Sequence of chain 1.D:
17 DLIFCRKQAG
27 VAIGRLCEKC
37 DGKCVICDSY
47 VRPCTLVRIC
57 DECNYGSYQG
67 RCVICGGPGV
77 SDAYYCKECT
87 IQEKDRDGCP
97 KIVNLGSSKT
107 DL

Sequence of chain 1.C:
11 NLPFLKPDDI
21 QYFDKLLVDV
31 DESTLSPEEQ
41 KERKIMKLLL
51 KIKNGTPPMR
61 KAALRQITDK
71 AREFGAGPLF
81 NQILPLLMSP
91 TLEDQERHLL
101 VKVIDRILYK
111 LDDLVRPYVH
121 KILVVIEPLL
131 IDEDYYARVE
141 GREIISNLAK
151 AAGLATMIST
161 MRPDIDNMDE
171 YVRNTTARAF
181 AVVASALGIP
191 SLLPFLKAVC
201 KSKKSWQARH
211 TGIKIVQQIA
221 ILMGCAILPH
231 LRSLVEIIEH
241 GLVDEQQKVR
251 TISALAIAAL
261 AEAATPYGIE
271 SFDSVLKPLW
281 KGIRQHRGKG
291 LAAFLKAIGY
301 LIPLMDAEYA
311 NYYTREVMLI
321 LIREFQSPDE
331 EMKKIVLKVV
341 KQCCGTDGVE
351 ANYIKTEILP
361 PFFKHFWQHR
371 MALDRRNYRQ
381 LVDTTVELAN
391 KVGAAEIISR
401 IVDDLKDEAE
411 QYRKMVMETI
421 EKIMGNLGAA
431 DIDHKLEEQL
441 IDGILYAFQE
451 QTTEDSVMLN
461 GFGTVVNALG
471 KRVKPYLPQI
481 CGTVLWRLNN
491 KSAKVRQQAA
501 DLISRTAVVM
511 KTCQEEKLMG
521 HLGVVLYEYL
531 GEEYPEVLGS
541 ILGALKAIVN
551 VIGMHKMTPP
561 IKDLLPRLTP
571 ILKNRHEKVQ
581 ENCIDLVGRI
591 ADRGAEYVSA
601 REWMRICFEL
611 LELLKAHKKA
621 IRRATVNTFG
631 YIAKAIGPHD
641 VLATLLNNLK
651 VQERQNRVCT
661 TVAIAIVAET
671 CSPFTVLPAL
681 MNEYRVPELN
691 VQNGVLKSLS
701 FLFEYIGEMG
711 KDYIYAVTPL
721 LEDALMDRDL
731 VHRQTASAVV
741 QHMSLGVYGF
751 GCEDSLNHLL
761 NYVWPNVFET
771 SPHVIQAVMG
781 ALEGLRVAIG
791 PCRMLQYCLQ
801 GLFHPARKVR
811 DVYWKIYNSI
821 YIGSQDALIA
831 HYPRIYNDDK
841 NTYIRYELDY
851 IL

Binding-site contacts:
Ligand atom C21 contacts residue LYS39 of chain 1.D at 3.7 Å.
Ligand atom C22 contacts residue CYS36 of chain 1.D at 2.8 Å (hydrophobic).
Ligand atom C11 contacts residue TYR46 of chain 1.D at 3.6 Å (hydrophobic).
Ligand atom C4 contacts residue PHE701 of chain 1.C at 3.8 Å (hydrophobic).
Ligand atom C17 contacts residue HIS617 of chain 1.C at 3.8 Å.
Ligand atom C21 contacts residue TYR46 of chain 1.D at 3.5 Å (hydrophobic).
Ligand atom C12 contacts residue TYR46 of chain 1.D at 3.6 Å (hydrophobic).
Ligand atom C13 contacts residue TYR46 of chain 1.D at 3.7 Å (hydrophobic).
Ligand atom C14 contacts residue LYS615 of chain 1.C at 3.5 Å.
Ligand atom O4 contacts residue LYS39 of chain 1.D at 2.5 Å (salt-bridge).
Ligand atom O4 contacts residue TYR46 of chain 1.D at 2.5 Å (h-bond).
Ligand atom C20 contacts residue LYS35 of chain 1.D at 3.7 Å.
Ligand atom O6 contacts residue LYS35 of chain 1.D at 3.7 Å.
Ligand atom O5 contacts residue LYS39 of chain 1.D at 3.4 Å (salt-bridge).
Ligand atom C9 contacts residue LEU614 of chain 1.C at 3.8 Å (hydrophobic).
Ligand atom C21 contacts residue LYS35 of chain 1.D at 3.3 Å.
Ligand atom O3 contacts residue LYS615 of chain 1.C at 3.2 Å.
Ligand atom C16 contacts residue TYR46 of chain 1.D at 3.9 Å (hydrophobic).
Ligand atom C12 contacts residue ARG622 of chain 1.C at 3.7 Å.
Ligand atom O3 contacts residue LEU614 of chain 1.C at 3.8 Å.
Ligand atom C6 contacts residue ARG623 of chain 1.C at 3.5 Å.
Ligand atom C18 contacts residue TYR46 of chain 1.D at 3.5 Å (hydrophobic).
Ligand atom C21 contacts residue CYS36 of chain 1.D at 3.3 Å (hydrophobic).
Ligand atom O contacts residue VAL662 of chain 1.C at 3.9 Å.
Ligand atom C9 contacts residue CYS659 of chain 1.C at 3.6 Å (hydrophobic).
Ligand atom C1 contacts residue ARG622 of chain 1.C at 3.6 Å.
Ligand atom C24 contacts residue CYS36 of chain 1.D at 3.0 Å (hydrophobic).
Ligand atom O2 contacts residue ARG622 of chain 1.C at 3.0 Å (salt-bridge).
Ligand atom C23 contacts residue CYS36 of chain 1.D at 1.8 Å (hydrophobic).
Ligand atom C1 contacts residue LEU614 of chain 1.C at 3.1 Å (hydrophobic).
Ligand atom O2 contacts residue TYR46 of chain 1.D at 3.3 Å (h-bond).
Ligand atom N contacts residue LEU614 of chain 1.C at 3.0 Å (h-bond).
Ligand atom C17 contacts residue LYS615 of chain 1.C at 3.6 Å.
Ligand atom C19 contacts residue LYS35 of chain 1.D at 3.5 Å.
Ligand atom C contacts residue LEU614 of chain 1.C at 3.6 Å (hydrophobic).
Ligand atom C2 contacts residue VAL626 of chain 1.C at 3.9 Å (hydrophobic).
Ligand atom C19 contacts residue TYR46 of chain 1.D at 3.3 Å (hydrophobic).
Ligand atom C9 contacts residue VAL658 of chain 1.C at 3.7 Å (hydrophobic).
Ligand atom C8 contacts residue VAL658 of chain 1.C at 3.7 Å (hydrophobic).
Ligand atom C5 contacts residue TYR46 of chain 1.D at 3.5 Å (hydrophobic).

A protein and the small-molecule ligand that binds it are described below.
Small molecule (SMILES): CO[C@]1(C)C[C@](C)(O)[C@H](O)[C@@H](/C=C/C(C)=C/C[C@@H]2O[C@H](C)[C@H](NC(=O)/C=C\[C@H](C)OC(C)=O)C[C@@H]2C)O1